The small molecule below binds the protein below.
Small molecule (SMILES): CC(=O)N[C@@H]1[C@@H](O)[C@H](O)[C@@H](CO)O[C@H]1O

Sequence of chain 1.B:
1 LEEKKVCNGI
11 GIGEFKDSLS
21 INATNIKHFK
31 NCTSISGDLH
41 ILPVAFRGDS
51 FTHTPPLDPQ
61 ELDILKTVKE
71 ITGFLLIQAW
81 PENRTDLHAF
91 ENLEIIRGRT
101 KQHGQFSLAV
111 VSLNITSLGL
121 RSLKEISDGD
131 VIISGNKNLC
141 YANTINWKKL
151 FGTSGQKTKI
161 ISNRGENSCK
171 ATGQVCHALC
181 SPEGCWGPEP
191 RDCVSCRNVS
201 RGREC

Binding-site contacts:
Ligand atom O6 contacts residue TYR109 of chain 1.A at 3.8 Å.
Ligand atom C3 contacts residue ASN114 of chain 1.B at 3.7 Å.
Ligand atom C4 contacts residue ASN114 of chain 1.B at 4.2 Å.
Ligand atom C8 contacts residue TRP80 of chain 1.B at 3.6 Å (hydrophobic).
Ligand atom C4 contacts residue TYR109 of chain 1.A at 4.0 Å (hydrophobic).
Ligand atom C1 contacts residue TYR109 of chain 1.A at 4.2 Å (hydrophobic).
Ligand atom O6 contacts residue ASN114 of chain 1.B at 4.5 Å.
Ligand atom C5 contacts residue ASN114 of chain 1.B at 3.7 Å.
Ligand atom O4 contacts residue TYR109 of chain 1.A at 3.6 Å.
Ligand atom O7 contacts residue ASN114 of chain 1.B at 4.4 Å.
Ligand atom O7 contacts residue GLU82 of chain 1.B at 4.0 Å.
Ligand atom C7 contacts residue GLU82 of chain 1.B at 4.1 Å.
Ligand atom C8 contacts residue GLU82 of chain 1.B at 4.5 Å.
Ligand atom N2 contacts residue ASN114 of chain 1.B at 2.8 Å (h-bond).
Ligand atom C7 contacts residue ASN114 of chain 1.B at 3.8 Å.
Ligand atom O3 contacts residue TYR109 of chain 1.A at 4.3 Å.
Ligand atom O5 contacts residue ASN114 of chain 1.B at 2.4 Å (h-bond).
Ligand atom C6 contacts residue TYR109 of chain 1.A at 4.4 Å (hydrophobic).
Ligand atom C3 contacts residue TYR109 of chain 1.A at 3.8 Å (hydrophobic).
Ligand atom C5 contacts residue TYR109 of chain 1.A at 3.8 Å (hydrophobic).
Ligand atom C2 contacts residue ASN114 of chain 1.B at 2.4 Å.
Ligand atom C1 contacts residue ASN114 of chain 1.B at 1.4 Å.
Ligand atom O5 contacts residue TYR109 of chain 1.A at 4.5 Å.
Ligand atom N2 contacts residue TYR109 of chain 1.A at 4.3 Å.

Sequence of chain 1.A:
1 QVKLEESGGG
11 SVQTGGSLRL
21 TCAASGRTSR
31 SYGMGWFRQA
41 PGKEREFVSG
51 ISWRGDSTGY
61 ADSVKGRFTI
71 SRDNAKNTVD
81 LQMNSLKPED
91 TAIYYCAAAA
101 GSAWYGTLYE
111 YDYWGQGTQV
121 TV